Binding-site contacts:
Ligand atom OD1 contacts residue VAL583 of chain 1.B at 2.9 Å (h-bond).
Ligand atom C contacts residue ARG416 of chain 1.B at 3.8 Å.
Ligand atom CB contacts residue ARG416 of chain 1.B at 4.3 Å.
Ligand atom OD1 contacts residue SER582 of chain 1.B at 3.3 Å.
Ligand atom CA contacts residue ARG416 of chain 1.B at 3.3 Å.
Ligand atom O contacts residue ARG412 of chain 1.B at 3.1 Å (salt-bridge).
Ligand atom OD2 contacts residue THR584 of chain 1.B at 3.8 Å.
Ligand atom OD1 contacts residue ASN413 of chain 1.B at 3.0 Å (h-bond).
Ligand atom CB contacts residue ASN413 of chain 1.B at 3.8 Å.
Ligand atom CG contacts residue ARG577 of chain 1.B at 4.3 Å.
Ligand atom OXT contacts residue ARG416 of chain 1.B at 3.0 Å (salt-bridge).
Ligand atom O contacts residue ARG577 of chain 1.B at 3.5 Å.
Ligand atom OD2 contacts residue GLY575 of chain 1.B at 4.2 Å.
Ligand atom OD1 contacts residue THR584 of chain 1.B at 4.4 Å.
Ligand atom OD1 contacts residue ASP581 of chain 1.B at 4.4 Å.
Ligand atom C contacts residue ARG412 of chain 1.B at 3.5 Å.
Ligand atom CA contacts residue GLY575 of chain 1.B at 4.3 Å.
Ligand atom OD2 contacts residue ARG577 of chain 1.B at 3.3 Å (salt-bridge).
Ligand atom OD2 contacts residue VAL583 of chain 1.B at 3.9 Å.
Ligand atom OD2 contacts residue ALA576 of chain 1.B at 3.8 Å.
Ligand atom CB contacts residue VAL580 of chain 1.B at 4.3 Å (hydrophobic).
Ligand atom C contacts residue GLY575 of chain 1.B at 4.3 Å.
Ligand atom OD2 contacts residue SER582 of chain 1.B at 2.9 Å (h-bond).
Ligand atom OD1 contacts residue VAL580 of chain 1.B at 4.4 Å.
Ligand atom CG contacts residue THR584 of chain 1.B at 4.5 Å.
Ligand atom CG contacts residue VAL583 of chain 1.B at 3.8 Å (hydrophobic).
Ligand atom CG contacts residue SER582 of chain 1.B at 3.6 Å.
Ligand atom C contacts residue ARG577 of chain 1.B at 4.4 Å.
Ligand atom O contacts residue GLY575 of chain 1.B at 4.2 Å.
Ligand atom CB contacts residue ARG577 of chain 1.B at 4.1 Å.
Ligand atom CG contacts residue VAL580 of chain 1.B at 4.2 Å (hydrophobic).
Ligand atom C contacts residue ALA574 of chain 1.B at 4.3 Å (hydrophobic).
Ligand atom N contacts residue THR584 of chain 1.B at 3.6 Å.
Ligand atom OXT contacts residue ALA574 of chain 1.B at 3.8 Å.
Ligand atom CA contacts residue ASN413 of chain 1.B at 3.8 Å.
Ligand atom OXT contacts residue ARG412 of chain 1.B at 2.8 Å (salt-bridge).
Ligand atom N contacts residue GLY575 of chain 1.B at 3.4 Å (h-bond).
Ligand atom N contacts residue ARG416 of chain 1.B at 3.8 Å.
Ligand atom CG contacts residue ASN413 of chain 1.B at 3.9 Å.

A protein and the small-molecule ligand that binds it are described below.
Small molecule (SMILES): N[C@@H](CC(=O)O)C(=O)O

Sequence of chain 1.B:
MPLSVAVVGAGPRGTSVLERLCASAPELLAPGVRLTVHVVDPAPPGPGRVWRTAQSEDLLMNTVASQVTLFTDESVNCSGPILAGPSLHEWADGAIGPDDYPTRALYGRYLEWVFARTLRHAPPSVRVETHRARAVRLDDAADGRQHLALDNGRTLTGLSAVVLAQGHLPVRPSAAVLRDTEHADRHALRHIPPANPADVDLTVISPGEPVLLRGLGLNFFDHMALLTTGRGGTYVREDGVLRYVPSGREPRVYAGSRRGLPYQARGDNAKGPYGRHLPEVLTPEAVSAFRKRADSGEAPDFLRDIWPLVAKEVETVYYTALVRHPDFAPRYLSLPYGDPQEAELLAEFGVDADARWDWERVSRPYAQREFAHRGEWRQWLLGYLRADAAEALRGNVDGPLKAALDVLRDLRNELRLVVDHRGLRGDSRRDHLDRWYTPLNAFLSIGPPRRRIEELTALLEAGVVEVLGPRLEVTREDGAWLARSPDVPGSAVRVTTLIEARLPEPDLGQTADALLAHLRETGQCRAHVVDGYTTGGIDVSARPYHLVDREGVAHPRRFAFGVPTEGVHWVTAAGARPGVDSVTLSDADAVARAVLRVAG